Binding-site contacts:
Ligand atom O7 contacts residue HIS321 of chain 1.M at 3.8 Å.
Ligand atom C1 contacts residue ASN204 of chain 1.M at 1.4 Å.
Ligand atom O5 contacts residue ASN204 of chain 1.M at 2.5 Å (h-bond).
Ligand atom C8 contacts residue ARG243 of chain 1.M at 4.3 Å.
Ligand atom C3 contacts residue ASN204 of chain 1.M at 3.8 Å.
Ligand atom O7 contacts residue ASN204 of chain 1.M at 3.3 Å (h-bond).
Ligand atom C8 contacts residue ASN204 of chain 1.M at 3.8 Å.
Ligand atom C8 contacts residue SER244 of chain 1.M at 3.3 Å.
Ligand atom C4 contacts residue ASN204 of chain 1.M at 4.3 Å.
Ligand atom N2 contacts residue ASN204 of chain 1.M at 2.9 Å (h-bond).
Ligand atom C7 contacts residue ASN204 of chain 1.M at 3.1 Å.
Ligand atom C2 contacts residue ASN204 of chain 1.M at 2.6 Å.
Ligand atom N2 contacts residue THR206 of chain 1.M at 4.2 Å.
Ligand atom C5 contacts residue ASN204 of chain 1.M at 3.7 Å.
Ligand atom C1 contacts residue THR206 of chain 1.M at 4.1 Å.
Ligand atom C7 contacts residue ILE247 of chain 1.M at 4.5 Å (hydrophobic).
Ligand atom O7 contacts residue ILE247 of chain 1.M at 3.8 Å.

Sequence of chain 1.M:
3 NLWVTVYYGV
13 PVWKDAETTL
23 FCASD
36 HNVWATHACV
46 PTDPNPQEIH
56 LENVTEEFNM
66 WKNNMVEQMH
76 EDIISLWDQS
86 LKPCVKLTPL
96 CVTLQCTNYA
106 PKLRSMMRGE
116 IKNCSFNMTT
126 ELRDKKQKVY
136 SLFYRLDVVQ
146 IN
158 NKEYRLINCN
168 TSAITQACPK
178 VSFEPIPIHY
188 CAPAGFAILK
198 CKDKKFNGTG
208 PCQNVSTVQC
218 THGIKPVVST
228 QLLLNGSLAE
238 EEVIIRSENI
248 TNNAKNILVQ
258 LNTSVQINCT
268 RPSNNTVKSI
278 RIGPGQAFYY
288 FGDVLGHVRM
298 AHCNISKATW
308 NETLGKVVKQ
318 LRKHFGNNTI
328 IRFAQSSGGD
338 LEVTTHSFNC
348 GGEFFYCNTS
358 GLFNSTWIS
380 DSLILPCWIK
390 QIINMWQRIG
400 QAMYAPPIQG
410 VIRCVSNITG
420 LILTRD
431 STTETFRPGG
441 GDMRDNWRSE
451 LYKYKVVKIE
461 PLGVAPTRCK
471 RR

A small-molecule ligand and the protein it binds are described below.
Small molecule (SMILES): CC(=O)N[C@@H]1[C@@H](O)[C@H](O)[C@@H](CO)O[C@H]1O